This small molecule binds to this protein.
Small molecule (SMILES): O=C(N1CCC(c2cnc[nH]2)CC1)N1CCCc2ccccc21

Sequence of chain 1.D:
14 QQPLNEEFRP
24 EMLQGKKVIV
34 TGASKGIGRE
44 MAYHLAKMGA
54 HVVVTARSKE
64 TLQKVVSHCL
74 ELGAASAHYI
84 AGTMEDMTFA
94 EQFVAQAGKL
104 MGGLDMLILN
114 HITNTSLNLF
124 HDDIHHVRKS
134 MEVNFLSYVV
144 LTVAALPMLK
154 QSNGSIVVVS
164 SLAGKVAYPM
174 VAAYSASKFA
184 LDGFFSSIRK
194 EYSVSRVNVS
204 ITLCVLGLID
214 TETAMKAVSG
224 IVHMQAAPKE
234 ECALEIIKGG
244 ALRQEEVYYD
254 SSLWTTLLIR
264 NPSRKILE

Binding-site contacts:
Ligand atom O22 contacts residue NDP1 of chain 1.L at 3.2 Å.
Ligand atom C13 contacts residue VAL174 of chain 1.D at 4.1 Å (hydrophobic).
Ligand atom C40 contacts residue ALA217 of chain 1.D at 4.0 Å (hydrophobic).
Ligand atom C15 contacts residue TYR171 of chain 1.D at 4.0 Å (hydrophobic).
Ligand atom C38 contacts residue ALA217 of chain 1.D at 4.2 Å (hydrophobic).
Ligand atom C2 contacts residue TYR171 of chain 1.D at 4.0 Å (hydrophobic).
Ligand atom O22 contacts residue SER164 of chain 1.D at 3.5 Å.
Ligand atom C21 contacts residue NDP1 of chain 1.L at 4.0 Å.
Ligand atom C42 contacts residue NDP1 of chain 1.L at 3.9 Å.
Ligand atom C40 contacts residue NDP1 of chain 1.L at 3.6 Å.
Ligand atom C1 contacts residue TYR171 of chain 1.D at 3.9 Å (hydrophobic).
Ligand atom C14 contacts residue LEU120 of chain 1.D at 4.1 Å (hydrophobic).
Ligand atom C15 contacts residue VAL225 of chain 1.D at 3.9 Å (hydrophobic).
Ligand atom C40 contacts residue ILE115 of chain 1.D at 3.8 Å (hydrophobic).
Ligand atom C3 contacts residue TYR171 of chain 1.D at 4.2 Å (hydrophobic).
Ligand atom C3 contacts residue LEU209 of chain 1.D at 4.0 Å (hydrophobic).
Ligand atom N41 contacts residue ILE115 of chain 1.D at 3.5 Å.
Ligand atom C40 contacts residue THR216 of chain 1.D at 3.4 Å.
Ligand atom C42 contacts residue TYR177 of chain 1.D at 4.2 Å (hydrophobic).
Ligand atom C21 contacts residue TYR177 of chain 1.D at 3.8 Å (hydrophobic).
Ligand atom C3 contacts residue LEU165 of chain 1.D at 4.2 Å (hydrophobic).
Ligand atom C24 contacts residue TYR177 of chain 1.D at 3.7 Å (hydrophobic).
Ligand atom N23 contacts residue TYR177 of chain 1.D at 4.2 Å.
Ligand atom N39 contacts residue THR216 of chain 1.D at 3.5 Å.
Ligand atom C25 contacts residue TYR177 of chain 1.D at 3.9 Å (hydrophobic).
Ligand atom C27 contacts residue ALA217 of chain 1.D at 4.1 Å (hydrophobic).
Ligand atom N41 contacts residue NDP1 of chain 1.L at 3.4 Å (h-bond).
Ligand atom C28 contacts residue LEU211 of chain 1.D at 4.1 Å (hydrophobic).
Ligand atom N39 contacts residue ALA217 of chain 1.D at 3.7 Å.
Ligand atom C2 contacts residue LEU211 of chain 1.D at 3.8 Å (hydrophobic).
Ligand atom C16 contacts residue MET227 of chain 1.D at 4.0 Å (hydrophobic).
Ligand atom C16 contacts residue TYR171 of chain 1.D at 3.7 Å (hydrophobic).
Ligand atom C4 contacts residue SER164 of chain 1.D at 4.0 Å.
Ligand atom C42 contacts residue ILE115 of chain 1.D at 3.9 Å (hydrophobic).
Ligand atom O22 contacts residue TYR177 of chain 1.D at 2.8 Å (h-bond).
Ligand atom C4 contacts residue ALA166 of chain 1.D at 4.0 Å (hydrophobic).
Ligand atom C24 contacts residue VAL174 of chain 1.D at 3.7 Å (hydrophobic).
Ligand atom C28 contacts residue NDP1 of chain 1.L at 4.2 Å.
Ligand atom C3 contacts residue LEU211 of chain 1.D at 3.6 Å (hydrophobic).
Ligand atom C3 contacts residue GLY210 of chain 1.D at 3.6 Å.